The small molecule below binds the protein below.
Small molecule (SMILES): Cc1cn([C@H]2C[C@H](O[P](=O)(O)OC[C@H]3O[C@@H](n4cc(C)c(=O)[nH]c4=O)C[C@@H]3O[P](=O)(O)OC[C@H]3O[C@@H](n4cc(C)c(=O)[nH]c4=O)C[C@@H]3O[P](=O)(O)OC[C@H]3O[C@@H](n4cc(C)c(=O)[nH]c4=O)C[C@@H]3O[P](=O)(O)OC[C@H]3O[C@@H](n4cc(C)c(=O)[nH]c4=O)C[C@@H]3O)[C@@H](CO[P](=O)(O)O[C@H]3C[C@H](n4cc(C)c(=O)[nH]c4=O)O[C@@H]3COP(=O)=O)O2)c(=O)[nH]c1=O

Sequence of chain 1.D:
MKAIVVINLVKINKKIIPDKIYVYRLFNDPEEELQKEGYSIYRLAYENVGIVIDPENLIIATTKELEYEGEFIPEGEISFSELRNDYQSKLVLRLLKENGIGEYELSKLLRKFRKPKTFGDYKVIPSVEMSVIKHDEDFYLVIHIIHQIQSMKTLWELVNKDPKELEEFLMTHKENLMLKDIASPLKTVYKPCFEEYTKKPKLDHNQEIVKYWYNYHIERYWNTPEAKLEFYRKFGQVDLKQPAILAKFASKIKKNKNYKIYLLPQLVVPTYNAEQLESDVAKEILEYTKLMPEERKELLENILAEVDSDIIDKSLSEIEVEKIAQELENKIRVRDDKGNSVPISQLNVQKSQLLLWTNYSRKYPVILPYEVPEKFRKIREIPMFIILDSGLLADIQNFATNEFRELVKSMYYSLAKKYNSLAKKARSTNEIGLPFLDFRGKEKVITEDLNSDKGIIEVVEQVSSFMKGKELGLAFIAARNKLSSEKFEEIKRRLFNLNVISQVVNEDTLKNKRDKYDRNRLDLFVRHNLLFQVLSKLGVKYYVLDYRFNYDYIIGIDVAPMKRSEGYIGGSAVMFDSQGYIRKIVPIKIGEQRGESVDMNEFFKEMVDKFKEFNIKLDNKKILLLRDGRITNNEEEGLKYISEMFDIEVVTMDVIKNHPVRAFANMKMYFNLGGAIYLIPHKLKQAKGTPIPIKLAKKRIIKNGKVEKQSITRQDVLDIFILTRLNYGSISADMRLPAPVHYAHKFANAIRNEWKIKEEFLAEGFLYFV

Binding-site contacts:
Ligand atom N3 contacts residue ARG440 of chain 1.D at 3.2 Å (salt-bridge).
Ligand atom OP1 contacts residue ARG405 of chain 1.D at 3.5 Å.
Ligand atom O2 contacts residue LYS409 of chain 1.D at 3.5 Å.
Ligand atom OP1 contacts residue TYR413 of chain 1.D at 4.0 Å.
Ligand atom OP2 contacts residue LYS409 of chain 1.D at 2.3 Å (salt-bridge).
Ligand atom O4 contacts residue LEU437 of chain 1.D at 3.8 Å.
Ligand atom C7 contacts residue PHE436 of chain 1.D at 3.4 Å (hydrophobic).
Ligand atom C5 contacts residue PHE439 of chain 1.D at 3.3 Å (hydrophobic).
Ligand atom C7 contacts residue ASP438 of chain 1.D at 3.0 Å.
Ligand atom OP2 contacts residue GLY441 of chain 1.D at 3.2 Å (h-bond).
Ligand atom O5' contacts residue ARG405 of chain 1.D at 3.6 Å.
Ligand atom C2 contacts residue ARG440 of chain 1.D at 3.5 Å.
Ligand atom OP1 contacts residue LYS409 of chain 1.D at 3.6 Å (salt-bridge).
Ligand atom OP2 contacts residue ARG440 of chain 1.D at 3.9 Å.
Ligand atom C2 contacts residue PHE436 of chain 1.D at 3.5 Å (hydrophobic).
Ligand atom C5 contacts residue ASP438 of chain 1.D at 4.0 Å.
Ligand atom C2 contacts residue LYS409 of chain 1.D at 3.7 Å.
Ligand atom N1 contacts residue PHE439 of chain 1.D at 4.0 Å.
Ligand atom O3' contacts residue TYR413 of chain 1.D at 3.8 Å.
Ligand atom O4' contacts residue ARG405 of chain 1.D at 3.5 Å.
Ligand atom C2' contacts residue LYS409 of chain 1.D at 3.2 Å.
Ligand atom C6 contacts residue PHE439 of chain 1.D at 3.6 Å (hydrophobic).
Ligand atom N1 contacts residue PHE436 of chain 1.D at 3.5 Å.
Ligand atom O4 contacts residue PHE436 of chain 1.D at 3.5 Å.
Ligand atom OP1 contacts residue ASN402 of chain 1.D at 3.5 Å (h-bond).
Ligand atom C5' contacts residue TYR413 of chain 1.D at 3.4 Å (hydrophobic).
Ligand atom C4 contacts residue PHE436 of chain 1.D at 3.2 Å (hydrophobic).
Ligand atom O5' contacts residue ARG440 of chain 1.D at 4.0 Å.
Ligand atom C4 contacts residue PHE439 of chain 1.D at 3.6 Å (hydrophobic).
Ligand atom O4' contacts residue PHE439 of chain 1.D at 3.8 Å.
Ligand atom N3 contacts residue LYS409 of chain 1.D at 3.5 Å.
Ligand atom O2 contacts residue ARG440 of chain 1.D at 3.0 Å (salt-bridge).
Ligand atom C7 contacts residue LEU437 of chain 1.D at 3.0 Å (hydrophobic).
Ligand atom N3 contacts residue PHE436 of chain 1.D at 3.2 Å.
Ligand atom C6 contacts residue PHE436 of chain 1.D at 3.6 Å (hydrophobic).
Ligand atom C5' contacts residue ARG440 of chain 1.D at 3.7 Å.
Ligand atom O4 contacts residue PHE439 of chain 1.D at 4.0 Å.
Ligand atom P contacts residue LYS409 of chain 1.D at 3.3 Å.
Ligand atom C5 contacts residue PHE436 of chain 1.D at 3.6 Å (hydrophobic).
Ligand atom C7 contacts residue PHE439 of chain 1.D at 3.7 Å (hydrophobic).